Binding-site contacts:
Ligand atom O contacts residue PHE38 of chain 2.A at 3.6 Å.
Ligand atom NE contacts residue GLU14 of chain 2.A at 3.0 Å (salt-bridge).
Ligand atom CB contacts residue GLU14 of chain 2.A at 3.7 Å.
Ligand atom O contacts residue THR15 of chain 2.A at 3.1 Å.
Ligand atom N contacts residue MET16 of chain 2.A at 3.6 Å.
Ligand atom O contacts residue MET16 of chain 2.A at 3.4 Å.
Ligand atom CZ contacts residue GLN36 of chain 2.A at 3.7 Å.
Ligand atom NH1 contacts residue GLN68 of chain 2.A at 3.8 Å.
Ligand atom CB contacts residue PHE38 of chain 2.A at 3.5 Å (hydrophobic).
Ligand atom O contacts residue THR49 of chain 2.A at 2.9 Å (h-bond).
Ligand atom CE2 contacts residue GLN36 of chain 2.A at 3.6 Å.
Ligand atom CD contacts residue GLU14 of chain 2.A at 3.6 Å.
Ligand atom CD1 contacts residue MET16 of chain 2.A at 3.7 Å (hydrophobic).
Ligand atom CG contacts residue THR49 of chain 2.A at 3.4 Å.
Ligand atom OH contacts residue GLN146 of chain 1.A at 2.5 Å (h-bond).
Ligand atom CA contacts residue THR49 of chain 2.A at 3.7 Å.
Ligand atom CB contacts residue THR15 of chain 2.A at 3.8 Å.
Ligand atom O contacts residue MET16 of chain 2.A at 2.9 Å (h-bond).
Ligand atom CB contacts residue GLN45 of chain 2.A at 3.4 Å.
Ligand atom CB contacts residue PHE38 of chain 2.A at 3.6 Å (hydrophobic).
Ligand atom CG contacts residue ILE50 of chain 2.A at 3.7 Å (hydrophobic).
Ligand atom CD2 contacts residue PHE38 of chain 2.A at 3.5 Å (hydrophobic).
Ligand atom CG1 contacts residue MET16 of chain 2.A at 3.8 Å (hydrophobic).
Ligand atom CA contacts residue SER39 of chain 2.A at 3.6 Å.
Ligand atom N contacts residue THR49 of chain 2.A at 3.2 Å (h-bond).
Ligand atom NH2 contacts residue THR49 of chain 2.A at 3.6 Å.
Ligand atom CG2 contacts residue THR40 of chain 2.A at 3.5 Å.
Ligand atom CD contacts residue THR49 of chain 2.A at 2.8 Å.
Ligand atom O contacts residue SER39 of chain 2.A at 3.0 Å (h-bond).
Ligand atom C contacts residue THR49 of chain 2.A at 3.6 Å.
Ligand atom CG contacts residue GLN45 of chain 2.A at 3.7 Å.
Ligand atom CD contacts residue ASN70 of chain 2.A at 3.4 Å.
Ligand atom CB contacts residue ALA47 of chain 2.A at 3.6 Å (hydrophobic).
Ligand atom CD contacts residue THR49 of chain 2.A at 3.8 Å.
Ligand atom N contacts residue SER39 of chain 2.A at 3.2 Å (h-bond).
Ligand atom CG contacts residue PHE38 of chain 2.A at 3.7 Å (hydrophobic).
Ligand atom O contacts residue VAL48 of chain 2.A at 3.3 Å.
Ligand atom CB contacts residue THR49 of chain 2.A at 3.5 Å.
Ligand atom CD contacts residue GLU14 of chain 2.A at 3.6 Å.
Ligand atom CG contacts residue ASN70 of chain 2.A at 3.7 Å.

The protein below binds the small molecule below.
Small molecule (SMILES): CC[C@H](C)[C@H](NC(=O)[C@@H]1CCCN1C(=O)[C@H](CCCN=C(N)N)NC(=O)[C@@H]1CCCN1C(=O)[C@@H]1CCCN1)C(=O)N[C@@H](Cc1ccc(O)cc1)C(=O)N[C@H](C=O)CC(N)=O

Sequence of chain 1.A:
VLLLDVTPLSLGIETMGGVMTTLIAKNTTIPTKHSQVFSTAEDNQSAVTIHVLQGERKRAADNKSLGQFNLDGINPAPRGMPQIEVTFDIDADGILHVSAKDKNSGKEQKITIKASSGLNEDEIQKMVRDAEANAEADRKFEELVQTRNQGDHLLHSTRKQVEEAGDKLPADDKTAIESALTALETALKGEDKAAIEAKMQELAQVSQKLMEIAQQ

Sequence of chain 2.A:
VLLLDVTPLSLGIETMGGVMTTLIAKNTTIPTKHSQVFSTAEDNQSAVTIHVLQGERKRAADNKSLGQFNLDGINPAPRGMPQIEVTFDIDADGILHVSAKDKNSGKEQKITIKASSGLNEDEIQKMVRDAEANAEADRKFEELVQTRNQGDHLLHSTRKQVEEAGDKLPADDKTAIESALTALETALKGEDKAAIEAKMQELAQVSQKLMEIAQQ